Binding-site contacts:
Ligand atom C7 contacts residue TYR212 of chain 1.G at 3.6 Å (hydrophobic).
Ligand atom C3 contacts residue TYR212 of chain 1.G at 4.0 Å (hydrophobic).
Ligand atom N contacts residue PO41 of chain 1.IB at 2.6 Å (h-bond).
Ligand atom N1 contacts residue TYR212 of chain 1.G at 3.0 Å (h-bond).
Ligand atom C13 contacts residue TRP164 of chain 1.G at 3.8 Å (hydrophobic).
Ligand atom C10 contacts residue ILE135 of chain 1.H at 3.9 Å (hydrophobic).
Ligand atom C5 contacts residue VAL125 of chain 1.H at 3.6 Å (hydrophobic).
Ligand atom C2 contacts residue PO41 of chain 1.IB at 3.6 Å.
Ligand atom C9 contacts residue ILE135 of chain 1.H at 3.8 Å (hydrophobic).
Ligand atom N3 contacts residue TYR110 of chain 1.G at 3.3 Å (h-bond).
Ligand atom C7 contacts residue CYS208 of chain 1.G at 3.8 Å (hydrophobic).
Ligand atom F contacts residue VAL165 of chain 1.G at 4.0 Å.
Ligand atom C9 contacts residue TRP164 of chain 1.G at 3.1 Å (hydrophobic).
Ligand atom O contacts residue MET133 of chain 1.H at 3.7 Å.
Ligand atom C11 contacts residue CYS207 of chain 1.G at 3.8 Å (hydrophobic).
Ligand atom C contacts residue PO41 of chain 1.IB at 3.7 Å.
Ligand atom C7 contacts residue ILE135 of chain 1.H at 3.9 Å (hydrophobic).
Ligand atom N2 contacts residue TRP164 of chain 1.G at 3.7 Å.
Ligand atom N3 contacts residue TRP164 of chain 1.G at 3.3 Å (h-bond).
Ligand atom C16 contacts residue TRP164 of chain 1.G at 3.9 Å (hydrophobic).
Ligand atom C11 contacts residue TRP164 of chain 1.G at 3.7 Å (hydrophobic).
Ligand atom C1 contacts residue MET133 of chain 1.H at 3.9 Å (hydrophobic).
Ligand atom N2 contacts residue ILE135 of chain 1.H at 3.7 Å.
Ligand atom C8 contacts residue TRP164 of chain 1.G at 3.3 Å (hydrophobic).
Ligand atom N2 contacts residue VAL165 of chain 1.G at 3.8 Å.
Ligand atom C5 contacts residue MET133 of chain 1.H at 3.2 Å (hydrophobic).
Ligand atom C15 contacts residue TYR72 of chain 1.H at 3.6 Å (hydrophobic).
Ligand atom C8 contacts residue ILE135 of chain 1.H at 3.8 Å (hydrophobic).
Ligand atom C15 contacts residue CYS207 of chain 1.G at 4.0 Å (hydrophobic).
Ligand atom C14 contacts residue TYR110 of chain 1.G at 4.0 Å (hydrophobic).
Ligand atom C2 contacts residue TYR212 of chain 1.G at 3.7 Å (hydrophobic).
Ligand atom C13 contacts residue TYR110 of chain 1.G at 3.2 Å (hydrophobic).
Ligand atom C12 contacts residue TRP164 of chain 1.G at 3.5 Å (hydrophobic).
Ligand atom N contacts residue ASP94 of chain 1.H at 3.5 Å (salt-bridge).
Ligand atom C4 contacts residue VAL125 of chain 1.H at 3.6 Å (hydrophobic).
Ligand atom F contacts residue VAL125 of chain 1.H at 3.6 Å.
Ligand atom C4 contacts residue MET133 of chain 1.H at 3.5 Å (hydrophobic).
Ligand atom C6 contacts residue ILE135 of chain 1.H at 3.9 Å (hydrophobic).
Ligand atom C14 contacts residue TYR205 of chain 1.G at 3.5 Å (hydrophobic).
Ligand atom C12 contacts residue TYR212 of chain 1.G at 3.6 Å (hydrophobic).

Sequence of chain 1.G:
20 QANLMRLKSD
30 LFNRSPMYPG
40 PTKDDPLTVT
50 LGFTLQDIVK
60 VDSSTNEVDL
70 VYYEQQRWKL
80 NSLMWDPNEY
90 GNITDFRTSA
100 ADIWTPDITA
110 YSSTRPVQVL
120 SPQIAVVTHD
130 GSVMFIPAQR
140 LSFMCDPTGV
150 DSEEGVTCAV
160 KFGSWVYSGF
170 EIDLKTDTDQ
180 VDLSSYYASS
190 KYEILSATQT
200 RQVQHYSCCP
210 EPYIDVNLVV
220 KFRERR

A protein and the small-molecule ligand that binds it are described below.
Small molecule (SMILES): NC(=O)c1ccc(-c2cc([C@H]3C[C@@H]4CC[C@H]3N4)cnc2F)nc1

Sequence of chain 1.H:
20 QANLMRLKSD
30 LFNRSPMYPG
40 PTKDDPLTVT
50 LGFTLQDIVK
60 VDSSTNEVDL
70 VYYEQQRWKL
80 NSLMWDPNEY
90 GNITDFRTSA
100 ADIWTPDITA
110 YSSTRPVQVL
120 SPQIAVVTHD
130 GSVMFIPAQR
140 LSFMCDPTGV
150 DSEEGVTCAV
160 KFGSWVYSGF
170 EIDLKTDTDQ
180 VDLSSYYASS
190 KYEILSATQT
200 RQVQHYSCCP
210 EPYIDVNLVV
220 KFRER